This protein binds this small molecule.
Small molecule (SMILES): CC(=O)N[C@@H]1[C@@H](O)[C@H](O)[C@@H](CO)O[C@H]1O

Binding-site contacts:
Ligand atom C1 contacts residue GLU132 of chain 1.B at 3.6 Å.
Ligand atom C7 contacts residue ASN165 of chain 1.B at 3.4 Å.
Ligand atom C8 contacts residue ASN165 of chain 1.B at 4.5 Å.
Ligand atom C4 contacts residue ASN165 of chain 1.B at 4.3 Å.
Ligand atom O5 contacts residue ASN164 of chain 1.B at 4.0 Å.
Ligand atom C5 contacts residue ASN165 of chain 1.B at 3.7 Å.
Ligand atom N2 contacts residue ASN165 of chain 1.B at 2.9 Å (h-bond).
Ligand atom C6 contacts residue ASN164 of chain 1.B at 3.8 Å.
Ligand atom C2 contacts residue ASN165 of chain 1.B at 2.5 Å.
Ligand atom O7 contacts residue ASN165 of chain 1.B at 3.5 Å.
Ligand atom C1 contacts residue ASN165 of chain 1.B at 1.4 Å.
Ligand atom O6 contacts residue ASN164 of chain 1.B at 2.9 Å (h-bond).
Ligand atom O5 contacts residue GLU132 of chain 1.B at 4.4 Å.
Ligand atom O6 contacts residue ASN165 of chain 1.B at 4.1 Å.
Ligand atom C3 contacts residue ASN165 of chain 1.B at 3.8 Å.
Ligand atom O5 contacts residue ASN165 of chain 1.B at 2.4 Å (h-bond).

Sequence of chain 1.B:
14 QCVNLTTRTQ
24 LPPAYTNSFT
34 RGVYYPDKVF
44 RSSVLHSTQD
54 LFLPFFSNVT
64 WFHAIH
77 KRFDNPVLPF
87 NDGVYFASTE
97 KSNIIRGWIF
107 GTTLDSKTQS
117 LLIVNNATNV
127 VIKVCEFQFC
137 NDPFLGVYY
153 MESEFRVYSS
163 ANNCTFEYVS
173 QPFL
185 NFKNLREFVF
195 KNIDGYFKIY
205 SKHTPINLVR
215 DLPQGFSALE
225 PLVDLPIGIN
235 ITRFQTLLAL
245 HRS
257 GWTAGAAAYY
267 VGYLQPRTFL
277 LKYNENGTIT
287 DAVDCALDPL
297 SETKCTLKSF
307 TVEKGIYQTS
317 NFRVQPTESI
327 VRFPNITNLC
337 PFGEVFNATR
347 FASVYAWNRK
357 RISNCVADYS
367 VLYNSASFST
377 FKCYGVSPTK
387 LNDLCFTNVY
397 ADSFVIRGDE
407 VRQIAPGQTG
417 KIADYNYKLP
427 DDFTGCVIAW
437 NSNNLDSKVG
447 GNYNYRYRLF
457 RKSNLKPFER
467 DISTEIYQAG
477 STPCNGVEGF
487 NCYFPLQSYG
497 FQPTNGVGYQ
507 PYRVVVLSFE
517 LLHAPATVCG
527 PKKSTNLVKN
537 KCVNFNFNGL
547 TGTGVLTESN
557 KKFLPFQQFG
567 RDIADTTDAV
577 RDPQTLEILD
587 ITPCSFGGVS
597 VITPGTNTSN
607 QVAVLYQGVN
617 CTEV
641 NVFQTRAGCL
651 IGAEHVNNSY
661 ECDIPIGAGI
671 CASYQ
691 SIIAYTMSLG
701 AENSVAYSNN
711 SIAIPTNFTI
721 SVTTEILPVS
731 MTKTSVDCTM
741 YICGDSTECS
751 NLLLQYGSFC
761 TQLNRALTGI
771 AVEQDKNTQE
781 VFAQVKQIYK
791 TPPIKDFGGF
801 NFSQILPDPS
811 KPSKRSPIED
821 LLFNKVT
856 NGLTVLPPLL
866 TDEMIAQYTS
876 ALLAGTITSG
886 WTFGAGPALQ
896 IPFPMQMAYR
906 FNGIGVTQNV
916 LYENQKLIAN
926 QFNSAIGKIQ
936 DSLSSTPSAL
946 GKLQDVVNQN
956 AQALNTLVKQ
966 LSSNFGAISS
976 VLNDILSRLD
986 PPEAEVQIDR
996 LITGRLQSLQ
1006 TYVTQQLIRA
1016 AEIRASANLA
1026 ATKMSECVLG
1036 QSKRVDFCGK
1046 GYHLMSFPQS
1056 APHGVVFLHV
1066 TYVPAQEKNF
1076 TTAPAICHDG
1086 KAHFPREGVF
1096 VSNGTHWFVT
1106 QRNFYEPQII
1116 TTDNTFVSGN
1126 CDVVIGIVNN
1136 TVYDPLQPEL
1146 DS